Sequence of chain 1.A:
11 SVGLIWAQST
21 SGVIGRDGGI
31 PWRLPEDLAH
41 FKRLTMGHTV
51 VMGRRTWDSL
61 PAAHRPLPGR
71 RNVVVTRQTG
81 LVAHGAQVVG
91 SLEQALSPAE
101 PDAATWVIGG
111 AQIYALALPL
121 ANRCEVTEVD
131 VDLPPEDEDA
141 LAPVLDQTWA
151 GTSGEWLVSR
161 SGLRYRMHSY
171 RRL

Binding-site contacts:
Ligand atom N09 contacts residue NAP1 of chain 1.B at 3.6 Å.
Ligand atom C05 contacts residue ALA17 of chain 1.A at 3.7 Å (hydrophobic).
Ligand atom N04 contacts residue ASP37 of chain 1.A at 2.7 Å (salt-bridge).
Ligand atom N07 contacts residue PHE41 of chain 1.A at 3.5 Å.
Ligand atom N09 contacts residue PHE41 of chain 1.A at 3.6 Å.
Ligand atom C19 contacts residue PRO61 of chain 1.A at 3.6 Å (hydrophobic).
Ligand atom C14 contacts residue LEU60 of chain 1.A at 3.7 Å (hydrophobic).
Ligand atom O11 contacts residue NAP1 of chain 1.B at 3.4 Å.
Ligand atom C23 contacts residue HIS64 of chain 1.A at 3.3 Å.
Ligand atom C24 contacts residue HIS64 of chain 1.A at 3.4 Å.
Ligand atom N07 contacts residue ILE15 of chain 1.A at 3.6 Å (h-bond).
Ligand atom N06 contacts residue TRP16 of chain 1.A at 3.6 Å.
Ligand atom C28 contacts residue LEU67 of chain 1.A at 3.7 Å (hydrophobic).
Ligand atom C28 contacts residue ARG70 of chain 1.A at 3.4 Å.
Ligand atom C10 contacts residue NAP1 of chain 1.B at 3.5 Å.
Ligand atom C12 contacts residue PHE41 of chain 1.A at 3.6 Å (hydrophobic).
Ligand atom N09 contacts residue ILE108 of chain 1.A at 3.0 Å (h-bond).
Ligand atom O30 contacts residue ARG70 of chain 1.A at 2.7 Å (salt-bridge).
Ligand atom C08 contacts residue NAP1 of chain 1.B at 3.3 Å.
Ligand atom C01 contacts residue ASP37 of chain 1.A at 3.3 Å.
Ligand atom N15 contacts residue LEU60 of chain 1.A at 3.6 Å.
Ligand atom C05 contacts residue TRP16 of chain 1.A at 3.7 Å (hydrophobic).
Ligand atom C08 contacts residue ILE15 of chain 1.A at 3.7 Å (hydrophobic).
Ligand atom N06 contacts residue ASP37 of chain 1.A at 2.9 Å (salt-bridge).
Ligand atom C26 contacts residue PHE41 of chain 1.A at 3.6 Å (hydrophobic).
Ligand atom N09 contacts residue TYR114 of chain 1.A at 3.4 Å (h-bond).
Ligand atom O29 contacts residue ARG70 of chain 1.A at 2.8 Å (salt-bridge).
Ligand atom O30 contacts residue PHE41 of chain 1.A at 3.2 Å.
Ligand atom N07 contacts residue NAP1 of chain 1.B at 3.7 Å.
Ligand atom O30 contacts residue LYS42 of chain 1.A at 2.9 Å.
Ligand atom C27 contacts residue LEU38 of chain 1.A at 3.7 Å (hydrophobic).
Ligand atom C03 contacts residue ASP37 of chain 1.A at 3.6 Å.
Ligand atom C08 contacts residue PHE41 of chain 1.A at 3.5 Å (hydrophobic).
Ligand atom C02 contacts residue ASP37 of chain 1.A at 3.6 Å.
Ligand atom C24 contacts residue LEU67 of chain 1.A at 3.5 Å (hydrophobic).
Ligand atom N07 contacts residue TRP16 of chain 1.A at 3.3 Å.
Ligand atom N09 contacts residue ILE15 of chain 1.A at 2.9 Å (h-bond).
Ligand atom O29 contacts residue LYS42 of chain 1.A at 3.6 Å.
Ligand atom C05 contacts residue ASP37 of chain 1.A at 3.5 Å.
Ligand atom C28 contacts residue LYS42 of chain 1.A at 3.2 Å.

A small-molecule ligand and the protein it binds are described below.
Small molecule (SMILES): CCc1nc(N)nc(N)c1OCCCNc1ccccc1N1CCC(C(=O)O)CC1